Sequence of chain 1.I:
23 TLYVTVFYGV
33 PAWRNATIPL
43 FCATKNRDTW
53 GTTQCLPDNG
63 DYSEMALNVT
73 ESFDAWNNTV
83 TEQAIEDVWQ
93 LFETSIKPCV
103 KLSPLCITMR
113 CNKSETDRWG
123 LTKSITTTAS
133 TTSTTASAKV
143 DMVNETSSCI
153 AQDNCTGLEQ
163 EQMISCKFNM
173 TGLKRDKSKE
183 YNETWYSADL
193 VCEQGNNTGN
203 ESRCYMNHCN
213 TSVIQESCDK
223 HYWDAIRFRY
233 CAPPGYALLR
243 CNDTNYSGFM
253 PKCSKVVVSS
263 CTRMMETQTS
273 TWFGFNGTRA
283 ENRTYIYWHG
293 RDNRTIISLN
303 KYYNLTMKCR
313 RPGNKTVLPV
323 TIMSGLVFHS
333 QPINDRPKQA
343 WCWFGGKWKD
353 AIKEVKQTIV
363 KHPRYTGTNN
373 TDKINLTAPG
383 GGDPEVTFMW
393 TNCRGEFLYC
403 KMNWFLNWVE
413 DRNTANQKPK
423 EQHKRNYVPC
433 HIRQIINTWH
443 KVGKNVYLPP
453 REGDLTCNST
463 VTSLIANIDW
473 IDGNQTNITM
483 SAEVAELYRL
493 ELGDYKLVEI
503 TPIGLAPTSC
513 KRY

The small molecule below binds the protein below.
Small molecule (SMILES): CC(=O)N[C@@H]1[C@@H](O)[C@H](O)[C@@H](CO)O[C@H]1O

Binding-site contacts:
Ligand atom C8 contacts residue GLY197 of chain 1.I at 3.8 Å.
Ligand atom O5 contacts residue ASN198 of chain 1.I at 2.5 Å (h-bond).
Ligand atom C8 contacts residue ASN198 of chain 1.I at 4.0 Å.
Ligand atom O7 contacts residue ASN198 of chain 1.I at 3.3 Å (h-bond).
Ligand atom C3 contacts residue ASN198 of chain 1.I at 3.9 Å.
Ligand atom N2 contacts residue ASN198 of chain 1.I at 2.9 Å (h-bond).
Ligand atom C4 contacts residue ASN198 of chain 1.I at 4.4 Å.
Ligand atom C5 contacts residue ASN198 of chain 1.I at 3.8 Å.
Ligand atom C2 contacts residue ASN198 of chain 1.I at 2.5 Å.
Ligand atom C1 contacts residue ASN198 of chain 1.I at 1.5 Å.
Ligand atom C7 contacts residue ASN198 of chain 1.I at 3.3 Å.
Ligand atom C8 contacts residue GLN196 of chain 1.I at 4.1 Å.